A small-molecule ligand and the protein it binds are described below.
Small molecule (SMILES): CC(=O)N[C@@H]1[C@@H](O)[C@H](O)[C@@H](CO)O[C@H]1O

Binding-site contacts:
Ligand atom N2 contacts residue ASN616 of chain 1.C at 2.9 Å (h-bond).
Ligand atom O5 contacts residue ASN616 of chain 1.C at 2.4 Å (h-bond).
Ligand atom C3 contacts residue ASN616 of chain 1.C at 3.8 Å.
Ligand atom C2 contacts residue ASN616 of chain 1.C at 2.4 Å.
Ligand atom C1 contacts residue ASN616 of chain 1.C at 1.4 Å.
Ligand atom O5 contacts residue THR618 of chain 1.C at 4.5 Å.
Ligand atom C4 contacts residue ASN616 of chain 1.C at 4.2 Å.
Ligand atom C5 contacts residue ASN616 of chain 1.C at 3.7 Å.
Ligand atom O7 contacts residue ASN616 of chain 1.C at 3.7 Å.
Ligand atom O6 contacts residue THR618 of chain 1.C at 3.2 Å.
Ligand atom C7 contacts residue ASN616 of chain 1.C at 3.5 Å.

Sequence of chain 1.C:
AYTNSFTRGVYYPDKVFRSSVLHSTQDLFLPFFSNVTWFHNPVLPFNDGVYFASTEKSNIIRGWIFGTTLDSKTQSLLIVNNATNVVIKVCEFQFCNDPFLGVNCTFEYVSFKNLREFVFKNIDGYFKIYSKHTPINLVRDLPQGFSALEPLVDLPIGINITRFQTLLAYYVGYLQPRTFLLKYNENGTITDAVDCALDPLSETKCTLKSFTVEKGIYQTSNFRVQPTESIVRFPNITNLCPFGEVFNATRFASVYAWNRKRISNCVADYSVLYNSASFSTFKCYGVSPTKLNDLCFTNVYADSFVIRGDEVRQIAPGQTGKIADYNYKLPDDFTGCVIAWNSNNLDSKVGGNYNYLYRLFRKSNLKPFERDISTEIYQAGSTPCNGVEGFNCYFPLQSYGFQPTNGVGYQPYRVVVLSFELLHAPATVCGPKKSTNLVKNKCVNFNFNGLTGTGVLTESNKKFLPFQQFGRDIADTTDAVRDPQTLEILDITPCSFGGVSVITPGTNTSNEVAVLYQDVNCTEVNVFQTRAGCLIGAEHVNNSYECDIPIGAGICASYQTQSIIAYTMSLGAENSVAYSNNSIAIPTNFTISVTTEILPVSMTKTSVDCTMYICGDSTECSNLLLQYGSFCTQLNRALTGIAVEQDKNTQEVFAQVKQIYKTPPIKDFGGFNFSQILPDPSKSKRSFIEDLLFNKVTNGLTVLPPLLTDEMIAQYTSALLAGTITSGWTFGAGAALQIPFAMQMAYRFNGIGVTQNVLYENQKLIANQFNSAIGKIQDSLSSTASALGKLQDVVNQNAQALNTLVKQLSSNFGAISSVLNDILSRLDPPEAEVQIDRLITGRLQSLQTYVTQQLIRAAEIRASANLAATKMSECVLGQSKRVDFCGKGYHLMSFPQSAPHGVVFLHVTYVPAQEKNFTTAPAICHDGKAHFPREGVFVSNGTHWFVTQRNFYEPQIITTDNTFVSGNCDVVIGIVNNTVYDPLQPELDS